The protein below binds the small molecule below.
Small molecule (SMILES): Nc1ncnc2c1ncn2[C@@H]1O[C@H](CO[P](=O)(O)O[P](=O)(O)CP(=O)(O)O)[C@@H](O)[C@H]1O

Binding-site contacts:
Ligand atom O1G contacts residue ARG202 of chain 1.F at 3.0 Å (salt-bridge).
Ligand atom O1A contacts residue LYS74 of chain 1.F at 3.2 Å (salt-bridge).
Ligand atom N1 contacts residue LEU186 of chain 1.F at 3.0 Å (h-bond).
Ligand atom O3G contacts residue ASN333 of chain 1.F at 2.7 Å (h-bond).
Ligand atom C2 contacts residue MET320 of chain 1.F at 3.4 Å (hydrophobic).
Ligand atom PG contacts residue GLU331 of chain 1.F at 3.7 Å.
Ligand atom O2A contacts residue ILE330 of chain 1.F at 3.3 Å.
Ligand atom C5' contacts residue ASN242 of chain 1.F at 3.4 Å.
Ligand atom O1G contacts residue ASP318 of chain 1.F at 3.2 Å (salt-bridge).
Ligand atom C3B contacts residue ASP318 of chain 1.F at 3.3 Å.
Ligand atom N7 contacts residue GLN183 of chain 1.F at 3.4 Å (h-bond).
Ligand atom O3A contacts residue LYS74 of chain 1.F at 3.0 Å (salt-bridge).
Ligand atom PG contacts residue ASP318 of chain 1.F at 3.5 Å.
Ligand atom N1 contacts residue TYR185 of chain 1.F at 3.7 Å.
Ligand atom O1G contacts residue ARG222 of chain 1.F at 2.8 Å (salt-bridge).
Ligand atom O1A contacts residue LYS150 of chain 1.F at 2.8 Å (salt-bridge).
Ligand atom O3' contacts residue ASN242 of chain 1.F at 3.7 Å.
Ligand atom O1B contacts residue ASN242 of chain 1.F at 3.1 Å (h-bond).
Ligand atom O1A contacts residue ILE330 of chain 1.F at 3.4 Å.
Ligand atom O3' contacts residue THR241 of chain 1.F at 2.6 Å (h-bond).
Ligand atom N3 contacts residue LYS198 of chain 1.F at 3.0 Å (salt-bridge).
Ligand atom PB contacts residue GLU331 of chain 1.F at 3.3 Å.
Ligand atom N3 contacts residue TYR185 of chain 1.F at 3.7 Å.
Ligand atom C2 contacts residue TYR185 of chain 1.F at 3.6 Å (hydrophobic).
Ligand atom N6 contacts residue GLN183 of chain 1.F at 3.4 Å (h-bond).
Ligand atom C8 contacts residue LYS150 of chain 1.F at 3.7 Å.
Ligand atom O3G contacts residue ASP318 of chain 1.F at 3.6 Å (salt-bridge).
Ligand atom PA contacts residue LYS74 of chain 1.F at 3.7 Å.
Ligand atom N6 contacts residue LYS184 of chain 1.F at 2.8 Å (salt-bridge).
Ligand atom N3 contacts residue MET320 of chain 1.F at 3.6 Å.
Ligand atom O2' contacts residue THR241 of chain 1.F at 2.8 Å (h-bond).
Ligand atom C3B contacts residue GLU331 of chain 1.F at 3.2 Å.
Ligand atom N7 contacts residue LYS150 of chain 1.F at 3.3 Å (salt-bridge).
Ligand atom C2 contacts residue LYS198 of chain 1.F at 3.4 Å.
Ligand atom O2B contacts residue GLU331 of chain 1.F at 3.1 Å (salt-bridge).
Ligand atom C2 contacts residue LEU186 of chain 1.F at 3.7 Å (hydrophobic).
Ligand atom O3G contacts residue GLU331 of chain 1.F at 3.0 Å (salt-bridge).
Ligand atom O3A contacts residue GLU331 of chain 1.F at 3.2 Å (salt-bridge).
Ligand atom C3' contacts residue THR241 of chain 1.F at 3.7 Å.
Ligand atom O3' contacts residue ASP200 of chain 1.F at 2.8 Å (salt-bridge).

Sequence of chain 1.F:
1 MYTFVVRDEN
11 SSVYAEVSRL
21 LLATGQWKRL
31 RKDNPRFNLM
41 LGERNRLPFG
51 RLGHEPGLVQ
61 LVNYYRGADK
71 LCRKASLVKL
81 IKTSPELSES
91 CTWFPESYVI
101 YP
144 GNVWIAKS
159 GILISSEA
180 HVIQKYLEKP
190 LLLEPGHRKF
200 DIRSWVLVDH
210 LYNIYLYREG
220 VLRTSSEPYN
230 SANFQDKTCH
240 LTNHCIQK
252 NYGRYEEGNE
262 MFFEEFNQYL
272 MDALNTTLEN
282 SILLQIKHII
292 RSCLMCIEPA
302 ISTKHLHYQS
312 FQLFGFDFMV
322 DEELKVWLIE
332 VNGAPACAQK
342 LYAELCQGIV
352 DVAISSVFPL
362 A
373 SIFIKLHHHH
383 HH